Sequence of chain 1.B:
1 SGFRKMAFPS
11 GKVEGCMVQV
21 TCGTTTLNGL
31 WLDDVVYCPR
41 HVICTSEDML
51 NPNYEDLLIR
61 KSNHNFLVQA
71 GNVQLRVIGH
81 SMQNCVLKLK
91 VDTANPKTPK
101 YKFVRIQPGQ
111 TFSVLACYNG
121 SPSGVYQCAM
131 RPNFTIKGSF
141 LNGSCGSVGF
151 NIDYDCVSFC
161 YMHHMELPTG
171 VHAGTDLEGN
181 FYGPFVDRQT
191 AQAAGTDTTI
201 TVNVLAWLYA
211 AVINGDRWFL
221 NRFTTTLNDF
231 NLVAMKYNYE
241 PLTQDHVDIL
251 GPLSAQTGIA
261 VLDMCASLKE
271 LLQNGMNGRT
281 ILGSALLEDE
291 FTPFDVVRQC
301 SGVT

This small molecule binds to this protein.
Small molecule (SMILES): O=C1Nc2ccc(F)cc2[C@H]1O

Binding-site contacts:
Ligand atom C4 contacts residue CYS145 of chain 1.B at 3.5 Å (hydrophobic).
Ligand atom O contacts residue SER144 of chain 1.B at 3.2 Å (h-bond).
Ligand atom O contacts residue CYS145 of chain 1.B at 2.7 Å (h-bond).
Ligand atom C3 contacts residue HIS164 of chain 1.B at 4.2 Å.
Ligand atom C6 contacts residue HIS41 of chain 1.B at 3.5 Å.
Ligand atom C4 contacts residue HIS164 of chain 1.B at 3.9 Å.
Ligand atom C7 contacts residue CYS145 of chain 1.B at 2.4 Å (hydrophobic).
Ligand atom N contacts residue SER144 of chain 1.B at 4.2 Å.
Ligand atom N contacts residue CYS145 of chain 1.B at 3.3 Å (h-bond).
Ligand atom O contacts residue GLY143 of chain 1.B at 3.1 Å.
Ligand atom C2 contacts residue CYS145 of chain 1.B at 3.4 Å (hydrophobic).
Ligand atom O1 contacts residue LEU27 of chain 1.B at 4.0 Å.
Ligand atom C7 contacts residue GLY143 of chain 1.B at 3.9 Å.
Ligand atom O1 contacts residue HIS41 of chain 1.B at 3.0 Å (h-bond).
Ligand atom C6 contacts residue HIS164 of chain 1.B at 4.2 Å.
Ligand atom C4 contacts residue HIS41 of chain 1.B at 4.0 Å.
Ligand atom N contacts residue GLY143 of chain 1.B at 3.6 Å (h-bond).
Ligand atom C6 contacts residue CYS145 of chain 1.B at 1.8 Å (hydrophobic).
Ligand atom O1 contacts residue CYS145 of chain 1.B at 2.8 Å (h-bond).
Ligand atom C7 contacts residue SER144 of chain 1.B at 4.0 Å.
Ligand atom O contacts residue LEU27 of chain 1.B at 4.3 Å.
Ligand atom C3 contacts residue HIS41 of chain 1.B at 4.1 Å.
Ligand atom C3 contacts residue CYS145 of chain 1.B at 2.7 Å (hydrophobic).